Binding-site contacts:
Ligand atom O3P contacts residue ASN118 of chain 1.A at 2.8 Å (h-bond).
Ligand atom O3 contacts residue LEU44 of chain 1.A at 3.9 Å.
Ligand atom O2P contacts residue SER116 of chain 1.A at 3.5 Å.
Ligand atom O2 contacts residue MG1 of chain 1.D at 3.9 Å.
Ligand atom O3P contacts residue LYS117 of chain 1.A at 3.8 Å.
Ligand atom O4 contacts residue VAL47 of chain 1.A at 2.7 Å (h-bond).
Ligand atom O1 contacts residue MGF1 of chain 1.C at 2.1 Å.
Ligand atom O6 contacts residue HIS20 of chain 1.A at 3.6 Å.
Ligand atom C2 contacts residue ASP10 of chain 1.A at 3.4 Å.
Ligand atom C4 contacts residue VAL47 of chain 1.A at 3.3 Å (hydrophobic).
Ligand atom C3 contacts residue VAL47 of chain 1.A at 3.4 Å (hydrophobic).
Ligand atom P contacts residue ARG49 of chain 1.A at 3.6 Å.
Ligand atom C2 contacts residue MGF1 of chain 1.C at 3.4 Å.
Ligand atom P contacts residue LYS117 of chain 1.A at 3.8 Å.
Ligand atom C1 contacts residue ASP10 of chain 1.A at 3.4 Å.
Ligand atom O1 contacts residue SER114 of chain 1.A at 3.6 Å.
Ligand atom O2 contacts residue MGF1 of chain 1.C at 2.6 Å.
Ligand atom C6 contacts residue ALA115 of chain 1.A at 3.6 Å (hydrophobic).
Ligand atom O3P contacts residue SER116 of chain 1.A at 2.6 Å (h-bond).
Ligand atom P contacts residue SER116 of chain 1.A at 3.5 Å.
Ligand atom O2P contacts residue LYS117 of chain 1.A at 2.9 Å (salt-bridge).
Ligand atom O1 contacts residue SER116 of chain 1.A at 3.8 Å.
Ligand atom C6 contacts residue SER116 of chain 1.A at 3.7 Å.
Ligand atom O6 contacts residue SER116 of chain 1.A at 3.4 Å.
Ligand atom O2 contacts residue GLY46 of chain 1.A at 2.8 Å (h-bond).
Ligand atom C1 contacts residue MGF1 of chain 1.C at 3.2 Å.
Ligand atom O5 contacts residue ALA115 of chain 1.A at 3.6 Å.
Ligand atom O2P contacts residue ARG49 of chain 1.A at 3.1 Å (salt-bridge).
Ligand atom C1 contacts residue ALA115 of chain 1.A at 3.9 Å (hydrophobic).
Ligand atom O4 contacts residue SER52 of chain 1.A at 3.5 Å (h-bond).
Ligand atom O1 contacts residue ASP10 of chain 1.A at 2.6 Å (salt-bridge).
Ligand atom O5 contacts residue SER116 of chain 1.A at 3.4 Å (h-bond).
Ligand atom O3P contacts residue HIS20 of chain 1.A at 3.6 Å.
Ligand atom C2 contacts residue GLY46 of chain 1.A at 3.9 Å.
Ligand atom O5 contacts residue ASP10 of chain 1.A at 3.6 Å (salt-bridge).
Ligand atom O3 contacts residue HIS20 of chain 1.A at 3.6 Å.
Ligand atom C3 contacts residue GLY46 of chain 1.A at 3.9 Å.
Ligand atom C4 contacts residue HIS20 of chain 1.A at 3.9 Å.
Ligand atom O1P contacts residue ARG49 of chain 1.A at 2.8 Å (salt-bridge).
Ligand atom C5 contacts residue VAL47 of chain 1.A at 3.3 Å (hydrophobic).

A protein and the small-molecule ligand that binds it are described below.
Small molecule (SMILES): O=P(O)(O)OC[C@H]1O[C@@H](O)[C@H](O)[C@@H](O)[C@@H]1O

Sequence of chain 1.A:
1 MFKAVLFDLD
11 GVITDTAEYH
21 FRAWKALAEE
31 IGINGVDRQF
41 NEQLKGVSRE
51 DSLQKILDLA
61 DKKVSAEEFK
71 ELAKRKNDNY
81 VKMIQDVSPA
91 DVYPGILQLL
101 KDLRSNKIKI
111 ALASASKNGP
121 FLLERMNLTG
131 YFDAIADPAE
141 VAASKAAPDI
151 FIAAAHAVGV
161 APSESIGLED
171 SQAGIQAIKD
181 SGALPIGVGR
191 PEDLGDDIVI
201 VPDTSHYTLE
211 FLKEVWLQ